This small molecule binds to this protein.
Small molecule (SMILES): CC(=O)N[C@H]1[C@H](O[C@H]2[C@H](O)[C@@H](NC(C)=O)CO[C@@H]2CO)O[C@H](CO)[C@@H](O)[C@@H]1O

Binding-site contacts:
Ligand atom N2 contacts residue ASN12 of chain 4.L at 3.8 Å.
Ligand atom O5 contacts residue ASN12 of chain 4.L at 2.6 Å (h-bond).
Ligand atom O7 contacts residue ASN12 of chain 4.L at 3.7 Å.
Ligand atom C1 contacts residue ASN12 of chain 4.L at 2.1 Å.
Ligand atom C5 contacts residue ASN12 of chain 4.L at 4.0 Å.
Ligand atom C2 contacts residue ASN12 of chain 4.L at 3.2 Å.
Ligand atom C7 contacts residue ASN12 of chain 4.L at 3.9 Å.

Sequence of chain 4.L:
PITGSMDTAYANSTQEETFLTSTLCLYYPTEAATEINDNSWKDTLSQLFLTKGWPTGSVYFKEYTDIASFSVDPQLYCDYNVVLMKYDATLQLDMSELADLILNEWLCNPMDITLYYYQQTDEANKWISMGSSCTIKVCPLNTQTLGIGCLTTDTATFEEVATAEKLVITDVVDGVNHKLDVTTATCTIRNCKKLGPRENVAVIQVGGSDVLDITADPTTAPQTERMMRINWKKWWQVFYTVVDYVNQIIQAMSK